The protein below binds the small molecule below.
Small molecule (SMILES): CC(=O)N[C@H]1[C@H](O[C@H]2[C@H](O[C@@H]3O[C@@H](C)[C@@H](O)[C@@H](O)[C@@H]3O)[C@@H](NC(C)=O)CO[C@@H]2CO)O[C@H](CO)[C@@H](O[C@@H]2O[C@H](CO[C@H]3OC(CO)[C@@H](O)[C@H](O)[C@@H]3O)[C@@H](O)[C@H](O[C@H]3O[C@H](CO)[C@@H](O)[C@H](O)[C@@H]3O)[C@@H]2O[C@@H]2OC[C@@H](O)[C@H](O)[C@H]2O)[C@@H]1O

Binding-site contacts:
Ligand atom C6 contacts residue GLN297 of chain 2.A at 3.4 Å.
Ligand atom O6 contacts residue ILE300 of chain 2.A at 4.1 Å.
Ligand atom C3 contacts residue ASN292 of chain 2.A at 3.9 Å.
Ligand atom C2 contacts residue THR294 of chain 2.A at 3.6 Å.
Ligand atom C8 contacts residue ASN292 of chain 2.A at 4.5 Å.
Ligand atom C6 contacts residue GLN297 of chain 2.A at 3.8 Å.
Ligand atom C7 contacts residue THR294 of chain 2.A at 4.2 Å.
Ligand atom O5 contacts residue ASN292 of chain 2.A at 2.4 Å (h-bond).
Ligand atom C4 contacts residue ASN292 of chain 2.A at 4.2 Å.
Ligand atom C1 contacts residue ASN292 of chain 2.A at 1.7 Å.
Ligand atom O3 contacts residue GLN297 of chain 2.A at 2.8 Å (h-bond).
Ligand atom C2 contacts residue ASN292 of chain 2.A at 2.6 Å.
Ligand atom C2 contacts residue GLN297 of chain 2.A at 4.2 Å.
Ligand atom N2 contacts residue ASN292 of chain 2.A at 2.9 Å (h-bond).
Ligand atom C1 contacts residue THR294 of chain 2.A at 3.6 Å.
Ligand atom O2 contacts residue GLN297 of chain 2.A at 3.7 Å.
Ligand atom C6 contacts residue ILE300 of chain 2.A at 3.5 Å (hydrophobic).
Ligand atom C5 contacts residue THR294 of chain 2.A at 4.3 Å.
Ligand atom O6 contacts residue ILE300 of chain 2.A at 3.8 Å.
Ligand atom O6 contacts residue GLN297 of chain 2.A at 2.6 Å (h-bond).
Ligand atom C3 contacts residue GLN297 of chain 2.A at 3.4 Å.
Ligand atom O5 contacts residue THR294 of chain 2.A at 3.4 Å.
Ligand atom C5 contacts residue ASN292 of chain 2.A at 3.7 Å.
Ligand atom O7 contacts residue THR294 of chain 2.A at 3.5 Å (h-bond).
Ligand atom N2 contacts residue THR294 of chain 2.A at 4.3 Å.
Ligand atom C7 contacts residue ASN292 of chain 2.A at 3.5 Å.
Ligand atom O7 contacts residue ASN292 of chain 2.A at 3.7 Å.
Ligand atom O7 contacts residue TYR295 of chain 2.A at 4.4 Å.
Ligand atom O4 contacts residue ILE300 of chain 2.A at 4.5 Å.
Ligand atom O6 contacts residue GLN297 of chain 2.A at 3.0 Å (h-bond).
Ligand atom C6 contacts residue THR294 of chain 2.A at 4.1 Å.

Sequence of chain 2.A:
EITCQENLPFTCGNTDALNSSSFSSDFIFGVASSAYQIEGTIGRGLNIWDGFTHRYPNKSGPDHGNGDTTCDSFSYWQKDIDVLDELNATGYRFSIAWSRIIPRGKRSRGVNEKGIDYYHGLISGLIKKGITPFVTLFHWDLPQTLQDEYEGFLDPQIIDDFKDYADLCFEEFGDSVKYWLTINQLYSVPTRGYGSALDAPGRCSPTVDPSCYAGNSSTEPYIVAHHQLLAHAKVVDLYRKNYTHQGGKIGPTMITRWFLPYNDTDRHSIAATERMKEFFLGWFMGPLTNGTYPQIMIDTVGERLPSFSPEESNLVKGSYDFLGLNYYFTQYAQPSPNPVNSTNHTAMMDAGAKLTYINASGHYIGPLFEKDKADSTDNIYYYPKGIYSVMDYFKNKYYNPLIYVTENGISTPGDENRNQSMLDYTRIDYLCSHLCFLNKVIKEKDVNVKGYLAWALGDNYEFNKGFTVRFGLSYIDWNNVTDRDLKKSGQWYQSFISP